This protein binds this small molecule.
Small molecule (SMILES): Cc1c(C(=O)O)[nH]c2ccc(Br)cc12

Sequence of chain 1.B:
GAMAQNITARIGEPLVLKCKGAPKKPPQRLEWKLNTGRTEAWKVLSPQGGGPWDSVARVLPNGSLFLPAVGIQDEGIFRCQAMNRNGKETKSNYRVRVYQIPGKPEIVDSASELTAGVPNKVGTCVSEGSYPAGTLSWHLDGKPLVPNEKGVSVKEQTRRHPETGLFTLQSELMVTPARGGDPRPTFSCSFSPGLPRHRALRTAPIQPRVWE

Binding-site contacts:
Ligand atom C03 contacts residue SER92 of chain 1.B at 4.2 Å.
Ligand atom C11 contacts residue MET3 of chain 1.B at 3.7 Å (hydrophobic).
Ligand atom C09 contacts residue ARG79 of chain 1.B at 4.2 Å.
Ligand atom BR14 contacts residue LYS91 of chain 1.B at 3.9 Å.
Ligand atom C03 contacts residue ARG79 of chain 1.B at 4.1 Å.
Ligand atom C01 contacts residue CYS80 of chain 1.B at 3.3 Å (hydrophobic).
Ligand atom C04 contacts residue LYS91 of chain 1.B at 3.7 Å.
Ligand atom C04 contacts residue ARG79 of chain 1.B at 3.9 Å.
Ligand atom C02 contacts residue CYS80 of chain 1.B at 3.9 Å (hydrophobic).
Ligand atom C03 contacts residue ASN93 of chain 1.B at 3.8 Å.
Ligand atom BR14 contacts residue LYS33 of chain 1.B at 4.3 Å.
Ligand atom C11 contacts residue ALA2 of chain 1.B at 3.5 Å (hydrophobic).
Ligand atom C06 contacts residue LYS91 of chain 1.B at 3.5 Å.
Ligand atom C02 contacts residue LYS91 of chain 1.B at 3.4 Å.
Ligand atom C11 contacts residue ASN93 of chain 1.B at 4.1 Å.
Ligand atom C10 contacts residue ALA2 of chain 1.B at 4.4 Å (hydrophobic).
Ligand atom C06 contacts residue ARG79 of chain 1.B at 3.6 Å.
Ligand atom C01 contacts residue ARG79 of chain 1.B at 3.2 Å.
Ligand atom C05 contacts residue LYS91 of chain 1.B at 3.1 Å.
Ligand atom BR14 contacts residue ARG79 of chain 1.B at 4.4 Å.
Ligand atom C02 contacts residue SER92 of chain 1.B at 2.9 Å.
Ligand atom C02 contacts residue ARG79 of chain 1.B at 3.7 Å.
Ligand atom C08 contacts residue ALA2 of chain 1.B at 4.1 Å (hydrophobic).
Ligand atom N07 contacts residue LYS91 of chain 1.B at 4.1 Å.
Ligand atom N07 contacts residue ASN93 of chain 1.B at 3.3 Å.
Ligand atom C03 contacts residue LYS91 of chain 1.B at 3.7 Å.
Ligand atom BR14 contacts residue GLN81 of chain 1.B at 3.9 Å.
Ligand atom C10 contacts residue ARG79 of chain 1.B at 4.3 Å.
Ligand atom O12 contacts residue ALA2 of chain 1.B at 3.1 Å.
Ligand atom C10 contacts residue ACT1 of chain 1.L at 3.8 Å.
Ligand atom O12 contacts residue MET3 of chain 1.B at 4.2 Å.
Ligand atom O13 contacts residue MET3 of chain 1.B at 2.7 Å (h-bond).
Ligand atom C01 contacts residue LYS91 of chain 1.B at 3.7 Å.
Ligand atom O13 contacts residue ALA2 of chain 1.B at 4.0 Å.
Ligand atom C09 contacts residue LYS91 of chain 1.B at 4.2 Å.
Ligand atom C05 contacts residue ARG79 of chain 1.B at 3.6 Å.
Ligand atom C01 contacts residue SER92 of chain 1.B at 3.5 Å.
Ligand atom O13 contacts residue ASN93 of chain 1.B at 3.8 Å.
Ligand atom C02 contacts residue ASN93 of chain 1.B at 4.0 Å.
Ligand atom C08 contacts residue ASN93 of chain 1.B at 4.1 Å.